Sequence of chain 6.D:
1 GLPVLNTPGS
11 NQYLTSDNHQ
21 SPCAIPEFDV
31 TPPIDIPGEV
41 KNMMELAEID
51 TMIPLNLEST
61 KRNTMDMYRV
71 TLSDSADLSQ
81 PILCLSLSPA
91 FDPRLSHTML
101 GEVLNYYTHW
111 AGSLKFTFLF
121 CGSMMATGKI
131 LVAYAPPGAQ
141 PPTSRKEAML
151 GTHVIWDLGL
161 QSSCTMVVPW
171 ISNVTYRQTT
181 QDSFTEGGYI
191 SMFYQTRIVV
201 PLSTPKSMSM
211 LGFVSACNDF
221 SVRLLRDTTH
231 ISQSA

Binding-site contacts:
Ligand atom O24 contacts residue PHE236 of chain 6.B at 3.9 Å.
Ligand atom C3 contacts residue TYR157 of chain 6.B at 3.4 Å (hydrophobic).
Ligand atom C1 contacts residue ILE181 of chain 6.B at 3.5 Å (hydrophobic).
Ligand atom C11 contacts residue PHE132 of chain 6.B at 3.5 Å (hydrophobic).
Ligand atom C7 contacts residue ILE25 of chain 6.D at 3.8 Å (hydrophobic).
Ligand atom C10 contacts residue ILE108 of chain 6.B at 3.5 Å (hydrophobic).
Ligand atom N4 contacts residue LEU239 of chain 6.B at 3.6 Å.
Ligand atom O15 contacts residue MET130 of chain 6.B at 3.8 Å.
Ligand atom N6 contacts residue VAL194 of chain 6.B at 3.6 Å.
Ligand atom C19 contacts residue PHE236 of chain 6.B at 3.6 Å (hydrophobic).
Ligand atom N3 contacts residue ILE192 of chain 6.B at 3.7 Å.
Ligand atom N3 contacts residue LEU239 of chain 6.B at 3.8 Å.
Ligand atom C1 contacts residue ILE155 of chain 6.B at 3.8 Å (hydrophobic).
Ligand atom C25 contacts residue THR109 of chain 6.B at 3.2 Å.
Ligand atom O23 contacts residue TYR110 of chain 6.B at 3.5 Å.
Ligand atom C13 contacts residue PHE236 of chain 6.B at 3.8 Å (hydrophobic).
Ligand atom C8 contacts residue VAL194 of chain 6.B at 3.8 Å (hydrophobic).
Ligand atom O23 contacts residue PHE236 of chain 6.B at 3.3 Å.
Ligand atom C3 contacts residue ALA24 of chain 6.D at 3.6 Å (hydrophobic).
Ligand atom C17 contacts residue MET130 of chain 6.B at 3.7 Å (hydrophobic).
Ligand atom C20 contacts residue PHE236 of chain 6.B at 3.4 Å (hydrophobic).
Ligand atom C22 contacts residue TYR110 of chain 6.B at 3.3 Å (hydrophobic).
Ligand atom C13 contacts residue ILE108 of chain 6.B at 3.6 Å (hydrophobic).
Ligand atom C21 contacts residue TYR203 of chain 6.B at 3.7 Å (hydrophobic).
Ligand atom C16 contacts residue MET130 of chain 6.B at 3.8 Å (hydrophobic).
Ligand atom C10 contacts residue PHE132 of chain 6.B at 3.7 Å (hydrophobic).
Ligand atom C4 contacts residue TYR157 of chain 6.B at 3.5 Å (hydrophobic).
Ligand atom C9 contacts residue VAL194 of chain 6.B at 3.8 Å (hydrophobic).
Ligand atom N4 contacts residue ILE192 of chain 6.B at 3.6 Å.
Ligand atom O24 contacts residue TYR110 of chain 6.B at 3.3 Å.
Ligand atom C4 contacts residue ALA24 of chain 6.D at 3.9 Å (hydrophobic).
Ligand atom C7 contacts residue VAL194 of chain 6.B at 3.6 Å (hydrophobic).
Ligand atom C3 contacts residue PRO179 of chain 6.B at 3.6 Å (hydrophobic).
Ligand atom C8 contacts residue TYR157 of chain 6.B at 3.4 Å (hydrophobic).
Ligand atom C22 contacts residue PHE236 of chain 6.B at 3.3 Å (hydrophobic).
Ligand atom C12 contacts residue PHE236 of chain 6.B at 3.7 Å (hydrophobic).
Ligand atom C7 contacts residue TYR157 of chain 6.B at 3.5 Å (hydrophobic).
Ligand atom C18 contacts residue TYR110 of chain 6.B at 3.8 Å (hydrophobic).
Ligand atom C19 contacts residue TYR110 of chain 6.B at 3.8 Å (hydrophobic).
Ligand atom O24 contacts residue THR109 of chain 6.B at 3.6 Å.

The protein below binds the small molecule below.
Small molecule (SMILES): CCOC(=O)c1ccc(OCCCC2CCN(c3ccc(C)nn3)CC2)cc1

Sequence of chain 6.B:
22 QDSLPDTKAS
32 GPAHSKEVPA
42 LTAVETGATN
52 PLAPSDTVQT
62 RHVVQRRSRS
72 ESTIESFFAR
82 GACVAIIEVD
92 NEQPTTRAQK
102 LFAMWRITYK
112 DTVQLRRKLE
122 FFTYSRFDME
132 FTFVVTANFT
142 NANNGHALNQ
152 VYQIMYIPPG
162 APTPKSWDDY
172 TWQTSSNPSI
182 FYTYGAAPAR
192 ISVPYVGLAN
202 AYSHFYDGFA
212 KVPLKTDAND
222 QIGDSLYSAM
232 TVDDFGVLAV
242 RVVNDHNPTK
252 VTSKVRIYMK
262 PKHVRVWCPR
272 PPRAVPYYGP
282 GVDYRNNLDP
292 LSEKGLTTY